A protein and the small-molecule ligand that binds it are described below.
Small molecule (SMILES): CC1=C(/C=C/C(C)=C/C=C/C(C)=C/C(=O)O)C(C)(C)CCC1

Binding-site contacts:
Ligand atom C11 contacts residue ALA52 of chain 1.A at 3.5 Å (hydrophobic).
Ligand atom C12 contacts residue PHE93 of chain 1.A at 4.0 Å (hydrophobic).
Ligand atom C11 contacts residue ILE48 of chain 1.A at 3.9 Å (hydrophobic).
Ligand atom C17 contacts residue CYS212 of chain 1.A at 4.1 Å (hydrophobic).
Ligand atom C15 contacts residue ALA107 of chain 1.A at 3.6 Å (hydrophobic).
Ligand atom O2 contacts residue PHE93 of chain 1.A at 4.0 Å.
Ligand atom O2 contacts residue ALA51 of chain 1.A at 3.4 Å.
Ligand atom C12 contacts residue ALA52 of chain 1.A at 3.3 Å (hydrophobic).
Ligand atom C12 contacts residue LEU89 of chain 1.A at 4.0 Å (hydrophobic).
Ligand atom C20 contacts residue PHE93 of chain 1.A at 3.6 Å (hydrophobic).
Ligand atom C11 contacts residue PHE93 of chain 1.A at 3.9 Å (hydrophobic).
Ligand atom C3 contacts residue VAL122 of chain 1.A at 4.1 Å (hydrophobic).
Ligand atom O2 contacts residue ALA107 of chain 1.A at 2.8 Å (h-bond).
Ligand atom C5 contacts residue CYS212 of chain 1.A at 3.7 Å (hydrophobic).
Ligand atom C7 contacts residue ILE48 of chain 1.A at 3.8 Å (hydrophobic).
Ligand atom C14 contacts residue PHE93 of chain 1.A at 3.7 Å (hydrophobic).
Ligand atom C20 contacts residue ILE48 of chain 1.A at 3.8 Å (hydrophobic).
Ligand atom C3 contacts residue ILE48 of chain 1.A at 3.9 Å (hydrophobic).
Ligand atom C10 contacts residue PHE93 of chain 1.A at 4.2 Å (hydrophobic).
Ligand atom O2 contacts residue ARG96 of chain 1.A at 3.3 Å (salt-bridge).
Ligand atom O1 contacts residue ARG96 of chain 1.A at 2.7 Å (salt-bridge).
Ligand atom C4 contacts residue ILE125 of chain 1.A at 3.8 Å (hydrophobic).
Ligand atom C20 contacts residue ALA51 of chain 1.A at 3.6 Å (hydrophobic).
Ligand atom C18 contacts residue CYS212 of chain 1.A at 3.8 Å (hydrophobic).
Ligand atom C13 contacts residue ALA51 of chain 1.A at 4.1 Å (hydrophobic).
Ligand atom C15 contacts residue PHE93 of chain 1.A at 3.6 Å (hydrophobic).
Ligand atom C10 contacts residue ALA52 of chain 1.A at 4.1 Å (hydrophobic).
Ligand atom C15 contacts residue GLN55 of chain 1.A at 4.0 Å.
Ligand atom O1 contacts residue GLN55 of chain 1.A at 3.6 Å.
Ligand atom C18 contacts residue PHE93 of chain 1.A at 3.8 Å (hydrophobic).
Ligand atom O2 contacts residue LEU106 of chain 1.A at 3.4 Å.
Ligand atom C13 contacts residue ALA52 of chain 1.A at 3.8 Å (hydrophobic).
Ligand atom C13 contacts residue PHE93 of chain 1.A at 3.5 Å (hydrophobic).
Ligand atom C15 contacts residue ARG96 of chain 1.A at 3.4 Å.
Ligand atom O1 contacts residue ALA107 of chain 1.A at 3.5 Å.
Ligand atom C19 contacts residue TRP85 of chain 1.A at 3.8 Å (hydrophobic).
Ligand atom C20 contacts residue LEU106 of chain 1.A at 4.0 Å (hydrophobic).
Ligand atom C6 contacts residue CYS212 of chain 1.A at 4.0 Å (hydrophobic).
Ligand atom C6 contacts residue ILE48 of chain 1.A at 4.1 Å (hydrophobic).
Ligand atom O1 contacts residue PHE93 of chain 1.A at 3.6 Å.

Sequence of chain 1.A:
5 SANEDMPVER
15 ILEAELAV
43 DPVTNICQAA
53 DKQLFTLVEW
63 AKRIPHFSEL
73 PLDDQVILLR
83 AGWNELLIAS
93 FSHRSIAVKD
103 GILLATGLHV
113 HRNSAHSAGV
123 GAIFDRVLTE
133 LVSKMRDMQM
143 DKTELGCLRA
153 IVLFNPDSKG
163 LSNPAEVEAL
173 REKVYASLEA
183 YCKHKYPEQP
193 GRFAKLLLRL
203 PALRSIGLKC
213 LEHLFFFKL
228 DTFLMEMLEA